Binding-site contacts:
Ligand atom O5 contacts residue ASN232 of chain 1.A at 2.4 Å (h-bond).
Ligand atom O5 contacts residue THR108 of chain 1.A at 3.8 Å.
Ligand atom C5 contacts residue THR234 of chain 1.A at 4.2 Å.
Ligand atom C1 contacts residue ASN232 of chain 1.A at 1.4 Å.
Ligand atom O6 contacts residue THR234 of chain 1.A at 3.4 Å (h-bond).
Ligand atom C7 contacts residue ASN232 of chain 1.A at 3.7 Å.
Ligand atom C5 contacts residue ASN232 of chain 1.A at 3.6 Å.
Ligand atom C6 contacts residue THR108 of chain 1.A at 4.3 Å.
Ligand atom C8 contacts residue ASN232 of chain 1.A at 4.0 Å.
Ligand atom O6 contacts residue THR108 of chain 1.A at 3.3 Å.
Ligand atom C2 contacts residue ASN232 of chain 1.A at 2.5 Å.
Ligand atom N2 contacts residue ASN232 of chain 1.A at 2.9 Å (h-bond).
Ligand atom C1 contacts residue THR234 of chain 1.A at 4.3 Å.
Ligand atom O7 contacts residue ASN232 of chain 1.A at 4.2 Å.
Ligand atom C4 contacts residue ASN232 of chain 1.A at 4.3 Å.
Ligand atom C3 contacts residue ASN232 of chain 1.A at 3.8 Å.
Ligand atom O5 contacts residue THR234 of chain 1.A at 4.1 Å.

Sequence of chain 1.A:
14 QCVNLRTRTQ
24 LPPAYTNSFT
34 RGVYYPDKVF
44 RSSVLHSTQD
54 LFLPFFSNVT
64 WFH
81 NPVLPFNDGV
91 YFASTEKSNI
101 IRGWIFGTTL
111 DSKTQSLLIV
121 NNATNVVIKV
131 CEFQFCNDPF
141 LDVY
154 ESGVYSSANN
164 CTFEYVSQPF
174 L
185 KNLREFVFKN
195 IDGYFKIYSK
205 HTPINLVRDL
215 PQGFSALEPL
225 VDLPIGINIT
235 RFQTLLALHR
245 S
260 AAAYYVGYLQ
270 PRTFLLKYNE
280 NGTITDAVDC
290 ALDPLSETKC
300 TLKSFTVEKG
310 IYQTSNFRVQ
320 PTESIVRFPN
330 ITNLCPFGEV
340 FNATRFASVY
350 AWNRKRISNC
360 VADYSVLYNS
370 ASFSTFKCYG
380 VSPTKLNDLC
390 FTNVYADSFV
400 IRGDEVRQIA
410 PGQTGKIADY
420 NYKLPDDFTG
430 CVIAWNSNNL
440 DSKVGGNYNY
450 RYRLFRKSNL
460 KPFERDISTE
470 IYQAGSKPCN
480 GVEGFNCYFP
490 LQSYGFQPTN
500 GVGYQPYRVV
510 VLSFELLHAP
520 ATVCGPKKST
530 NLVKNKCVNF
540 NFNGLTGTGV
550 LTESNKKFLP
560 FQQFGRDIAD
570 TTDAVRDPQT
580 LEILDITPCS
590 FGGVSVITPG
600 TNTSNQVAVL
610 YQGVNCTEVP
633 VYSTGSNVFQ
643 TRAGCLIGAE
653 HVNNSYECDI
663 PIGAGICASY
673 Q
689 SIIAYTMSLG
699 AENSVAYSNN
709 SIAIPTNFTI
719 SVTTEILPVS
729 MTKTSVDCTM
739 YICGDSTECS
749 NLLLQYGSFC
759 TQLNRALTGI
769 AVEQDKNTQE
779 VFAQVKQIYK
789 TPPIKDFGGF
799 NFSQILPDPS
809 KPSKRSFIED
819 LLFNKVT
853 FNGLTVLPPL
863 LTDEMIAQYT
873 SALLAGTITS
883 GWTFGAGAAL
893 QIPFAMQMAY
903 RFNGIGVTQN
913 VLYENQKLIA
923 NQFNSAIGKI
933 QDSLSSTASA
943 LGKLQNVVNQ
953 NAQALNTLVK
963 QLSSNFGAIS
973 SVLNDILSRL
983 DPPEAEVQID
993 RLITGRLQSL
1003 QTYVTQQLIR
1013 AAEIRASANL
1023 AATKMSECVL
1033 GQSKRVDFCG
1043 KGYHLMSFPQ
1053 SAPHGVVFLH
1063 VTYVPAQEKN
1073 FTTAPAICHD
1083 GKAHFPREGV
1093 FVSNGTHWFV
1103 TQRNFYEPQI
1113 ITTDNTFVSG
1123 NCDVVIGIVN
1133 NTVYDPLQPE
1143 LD

This small molecule binds to this protein.
Small molecule (SMILES): CC(=O)N[C@H]1[C@H](O[C@H]2[C@H](O)[C@@H](NC(C)=O)CO[C@@H]2CO)O[C@H](CO)[C@@H](O)[C@@H]1O